Binding-site contacts:
Ligand atom C18 contacts residue VAL170 of chain 1.A at 3.4 Å (hydrophobic).
Ligand atom C20 contacts residue PHE224 of chain 1.A at 3.5 Å (hydrophobic).
Ligand atom C37 contacts residue GLY164 of chain 1.A at 3.1 Å.
Ligand atom S14 contacts residue SER269 of chain 1.A at 3.4 Å.
Ligand atom N39 contacts residue GLY164 of chain 1.A at 3.0 Å (h-bond).
Ligand atom N35 contacts residue GLU187 of chain 1.A at 2.9 Å (salt-bridge).
Ligand atom N22 contacts residue PHE224 of chain 1.A at 3.0 Å (h-bond).
Ligand atom C23 contacts residue LYS188 of chain 1.A at 3.3 Å.
Ligand atom N2 contacts residue SER141 of chain 1.A at 2.9 Å (h-bond).
Ligand atom S14 contacts residue SER270 of chain 1.A at 3.6 Å (h-bond).
Ligand atom C41 contacts residue SER165 of chain 1.A at 3.4 Å.
Ligand atom CL contacts residue SER312 of chain 1.A at 3.4 Å.
Ligand atom C33 contacts residue GLU187 of chain 1.A at 3.2 Å.
Ligand atom N24 contacts residue LYS188 of chain 1.A at 3.5 Å (salt-bridge).
Ligand atom N44 contacts residue VAL170 of chain 1.A at 3.6 Å.
Ligand atom C18 contacts residue ASP162 of chain 1.A at 3.6 Å.
Ligand atom C10 contacts residue VAL241 of chain 1.A at 3.5 Å (hydrophobic).
Ligand atom N22 contacts residue LYS188 of chain 1.A at 3.5 Å.
Ligand atom C38 contacts residue GLY164 of chain 1.A at 3.3 Å.
Ligand atom C34 contacts residue GLY164 of chain 1.A at 3.6 Å.
Ligand atom C3 contacts residue SER141 of chain 1.A at 3.4 Å.
Ligand atom C9 contacts residue VAL241 of chain 1.A at 3.5 Å (hydrophobic).
Ligand atom N22 contacts residue ASP223 of chain 1.A at 3.5 Å.
Ligand atom C25 contacts residue PHE224 of chain 1.A at 3.6 Å (hydrophobic).
Ligand atom C37 contacts residue GLU187 of chain 1.A at 3.5 Å.
Ligand atom N24 contacts residue PHE224 of chain 1.A at 3.6 Å.
Ligand atom C10 contacts residue ASP162 of chain 1.A at 3.6 Å.
Ligand atom C23 contacts residue GLY222 of chain 1.A at 3.5 Å.
Ligand atom N17 contacts residue ASP162 of chain 1.A at 3.0 Å (salt-bridge).
Ligand atom N28 contacts residue ASP223 of chain 1.A at 2.8 Å (salt-bridge).
Ligand atom C23 contacts residue PHE224 of chain 1.A at 3.4 Å (hydrophobic).
Ligand atom N44 contacts residue ASP162 of chain 1.A at 2.8 Å (salt-bridge).
Ligand atom C43 contacts residue GLU187 of chain 1.A at 3.4 Å.
Ligand atom C34 contacts residue GLU187 of chain 1.A at 3.5 Å.
Ligand atom O19 contacts residue ASN242 of chain 1.A at 3.6 Å (h-bond).
Ligand atom CL contacts residue LEU144 of chain 1.A at 3.5 Å.
Ligand atom C45 contacts residue VAL145 of chain 1.A at 3.6 Å (hydrophobic).
Ligand atom N17 contacts residue VAL170 of chain 1.A at 3.6 Å.
Ligand atom C10 contacts residue ASN242 of chain 1.A at 3.6 Å.
Ligand atom C21 contacts residue PHE224 of chain 1.A at 3.6 Å (hydrophobic).

A small-molecule ligand and the protein it binds are described below.
Small molecule (SMILES): Cc1ncccc1-c1c(Cl)sc2ccc(NC(=O)NCC(=O)NCCCN(C)[C@@H]3CCCN(c4ncnc5c4CC=N5)C3)cc12

Sequence of chain 1.A:
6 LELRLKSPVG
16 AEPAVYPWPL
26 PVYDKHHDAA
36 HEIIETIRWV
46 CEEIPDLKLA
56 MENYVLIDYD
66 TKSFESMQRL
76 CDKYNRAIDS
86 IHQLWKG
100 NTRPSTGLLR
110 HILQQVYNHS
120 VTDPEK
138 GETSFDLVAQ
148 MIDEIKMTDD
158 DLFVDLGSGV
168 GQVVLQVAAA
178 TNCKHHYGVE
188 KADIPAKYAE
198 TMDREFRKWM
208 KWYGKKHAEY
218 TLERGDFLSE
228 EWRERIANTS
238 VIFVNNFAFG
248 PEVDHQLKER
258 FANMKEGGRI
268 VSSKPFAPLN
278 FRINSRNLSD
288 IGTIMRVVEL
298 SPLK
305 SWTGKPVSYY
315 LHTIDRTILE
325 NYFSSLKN